Binding-site contacts:
Ligand atom C4 contacts residue ASN1134 of chain 1.G at 4.3 Å.
Ligand atom C7 contacts residue ASN1134 of chain 1.G at 3.5 Å.
Ligand atom O7 contacts residue ASN1134 of chain 1.G at 3.7 Å.
Ligand atom C2 contacts residue ASN1134 of chain 1.G at 2.5 Å.
Ligand atom C3 contacts residue ASN1134 of chain 1.G at 3.8 Å.
Ligand atom C5 contacts residue ASN1134 of chain 1.G at 3.7 Å.
Ligand atom O5 contacts residue ASN1134 of chain 1.G at 2.4 Å (h-bond).
Ligand atom N2 contacts residue ASN1134 of chain 1.G at 2.9 Å (h-bond).
Ligand atom C1 contacts residue ASN1134 of chain 1.G at 1.5 Å.

Sequence of chain 1.G:
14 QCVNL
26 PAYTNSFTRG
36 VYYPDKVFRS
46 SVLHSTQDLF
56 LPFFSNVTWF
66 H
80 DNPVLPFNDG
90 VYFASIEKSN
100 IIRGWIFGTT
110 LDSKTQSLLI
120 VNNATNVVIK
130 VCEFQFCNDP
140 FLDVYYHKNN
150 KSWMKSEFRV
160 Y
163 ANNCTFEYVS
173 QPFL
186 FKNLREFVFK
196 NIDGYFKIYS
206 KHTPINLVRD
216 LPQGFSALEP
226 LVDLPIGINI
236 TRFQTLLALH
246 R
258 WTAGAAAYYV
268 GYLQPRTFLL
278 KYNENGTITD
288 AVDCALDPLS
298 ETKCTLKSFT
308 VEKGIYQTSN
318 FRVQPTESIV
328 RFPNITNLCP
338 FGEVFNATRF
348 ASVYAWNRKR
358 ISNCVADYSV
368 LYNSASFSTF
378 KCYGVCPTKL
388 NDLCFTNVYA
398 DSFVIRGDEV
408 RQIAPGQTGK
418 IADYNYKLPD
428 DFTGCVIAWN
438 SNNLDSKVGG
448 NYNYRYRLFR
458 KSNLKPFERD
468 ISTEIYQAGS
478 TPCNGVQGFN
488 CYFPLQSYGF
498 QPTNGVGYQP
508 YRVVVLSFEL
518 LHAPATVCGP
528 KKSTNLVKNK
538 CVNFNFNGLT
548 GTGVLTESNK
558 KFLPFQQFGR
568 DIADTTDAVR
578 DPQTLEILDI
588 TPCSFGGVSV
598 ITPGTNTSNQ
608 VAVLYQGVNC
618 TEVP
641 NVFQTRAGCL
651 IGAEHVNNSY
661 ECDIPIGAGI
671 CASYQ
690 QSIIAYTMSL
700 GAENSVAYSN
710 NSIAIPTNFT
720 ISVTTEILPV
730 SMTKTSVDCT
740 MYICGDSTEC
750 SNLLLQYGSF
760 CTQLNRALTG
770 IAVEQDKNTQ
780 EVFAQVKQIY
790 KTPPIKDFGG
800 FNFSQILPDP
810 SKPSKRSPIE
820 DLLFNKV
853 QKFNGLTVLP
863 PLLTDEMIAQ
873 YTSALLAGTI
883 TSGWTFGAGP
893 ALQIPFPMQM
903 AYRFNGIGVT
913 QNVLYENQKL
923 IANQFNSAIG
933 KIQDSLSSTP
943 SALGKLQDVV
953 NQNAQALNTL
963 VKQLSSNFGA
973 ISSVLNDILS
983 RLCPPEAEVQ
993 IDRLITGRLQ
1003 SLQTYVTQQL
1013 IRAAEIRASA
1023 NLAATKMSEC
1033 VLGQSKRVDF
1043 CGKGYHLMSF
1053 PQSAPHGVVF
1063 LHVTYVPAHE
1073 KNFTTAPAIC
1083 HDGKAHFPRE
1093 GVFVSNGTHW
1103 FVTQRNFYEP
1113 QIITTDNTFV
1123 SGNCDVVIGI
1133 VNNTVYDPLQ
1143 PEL

This protein binds this small molecule.
Small molecule (SMILES): CC(=O)N[C@@H]1[C@@H](O)[C@H](O)[C@@H](CO)O[C@H]1O